Sequence of chain 1.A:
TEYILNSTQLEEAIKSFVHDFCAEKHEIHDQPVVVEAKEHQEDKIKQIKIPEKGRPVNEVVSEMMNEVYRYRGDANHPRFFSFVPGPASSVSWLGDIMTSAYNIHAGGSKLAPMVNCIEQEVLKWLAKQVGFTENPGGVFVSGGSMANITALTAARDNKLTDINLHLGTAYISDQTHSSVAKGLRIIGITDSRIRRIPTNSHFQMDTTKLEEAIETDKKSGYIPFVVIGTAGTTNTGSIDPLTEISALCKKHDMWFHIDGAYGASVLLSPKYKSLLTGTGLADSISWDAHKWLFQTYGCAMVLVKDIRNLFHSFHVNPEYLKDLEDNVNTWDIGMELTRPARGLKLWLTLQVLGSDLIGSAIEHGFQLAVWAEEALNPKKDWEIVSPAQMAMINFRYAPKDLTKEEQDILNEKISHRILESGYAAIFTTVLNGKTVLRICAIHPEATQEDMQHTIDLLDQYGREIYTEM

Sequence of chain 1.C:
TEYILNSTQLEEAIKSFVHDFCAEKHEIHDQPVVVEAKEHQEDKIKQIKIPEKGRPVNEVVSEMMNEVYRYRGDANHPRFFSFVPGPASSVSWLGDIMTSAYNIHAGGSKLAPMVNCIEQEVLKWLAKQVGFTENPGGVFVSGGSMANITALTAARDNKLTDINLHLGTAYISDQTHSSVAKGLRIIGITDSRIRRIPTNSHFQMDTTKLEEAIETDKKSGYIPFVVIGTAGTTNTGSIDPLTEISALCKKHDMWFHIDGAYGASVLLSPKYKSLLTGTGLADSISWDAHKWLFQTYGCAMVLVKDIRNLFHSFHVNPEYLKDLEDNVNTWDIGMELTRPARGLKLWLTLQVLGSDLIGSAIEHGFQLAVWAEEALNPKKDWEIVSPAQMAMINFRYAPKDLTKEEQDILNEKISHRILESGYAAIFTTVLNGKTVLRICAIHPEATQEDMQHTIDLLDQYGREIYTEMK

This protein binds this small molecule.
Small molecule (SMILES): N[C@](CF)(Cc1c[nH]c2ccccc12)C(=O)O

Binding-site contacts:
Ligand atom C17 contacts residue PHE309 of chain 1.A at 4.4 Å (hydrophobic).
Ligand atom N04 contacts residue PRO102 of chain 1.A at 2.7 Å (h-bond).
Ligand atom C11 contacts residue PRO102 of chain 1.A at 3.8 Å (hydrophobic).
Ligand atom N04 contacts residue PHE309 of chain 1.A at 4.0 Å.
Ligand atom C15 contacts residue PHE309 of chain 1.A at 3.4 Å (hydrophobic).
Ligand atom O02 contacts residue SER105 of chain 1.A at 3.2 Å (h-bond).
Ligand atom N04 contacts residue ALA103 of chain 1.A at 3.5 Å.
Ligand atom C06 contacts residue GLU463 of chain 1.A at 4.3 Å.
Ligand atom F01 contacts residue GLU463 of chain 1.A at 3.0 Å.
Ligand atom C11 contacts residue SER104 of chain 1.A at 3.9 Å.
Ligand atom N05 contacts residue SER104 of chain 1.A at 4.1 Å.
Ligand atom O03 contacts residue GLU463 of chain 1.A at 4.2 Å.
Ligand atom C13 contacts residue LYS40 of chain 1.A at 3.9 Å.
Ligand atom C17 contacts residue ALA379 of chain 1.A at 4.1 Å (hydrophobic).
Ligand atom C14 contacts residue ILE19 of chain 1.C at 3.6 Å (hydrophobic).
Ligand atom C12 contacts residue ALA103 of chain 1.A at 3.5 Å (hydrophobic).
Ligand atom C07 contacts residue GLU463 of chain 1.A at 3.8 Å.
Ligand atom C16 contacts residue PRO462 of chain 1.A at 4.2 Å (hydrophobic).
Ligand atom C14 contacts residue PRO462 of chain 1.A at 4.1 Å (hydrophobic).
Ligand atom C09 contacts residue PRO462 of chain 1.A at 3.9 Å (hydrophobic).
Ligand atom C11 contacts residue PRO462 of chain 1.A at 3.6 Å (hydrophobic).
Ligand atom C12 contacts residue SER104 of chain 1.A at 3.9 Å.
Ligand atom O02 contacts residue SER104 of chain 1.A at 4.0 Å.
Ligand atom C17 contacts residue LEU371 of chain 1.A at 4.0 Å (hydrophobic).
Ligand atom C10 contacts residue ILE19 of chain 1.C at 4.0 Å (hydrophobic).
Ligand atom N05 contacts residue SER105 of chain 1.A at 3.7 Å.
Ligand atom O02 contacts residue LYS40 of chain 1.A at 3.7 Å.
Ligand atom C13 contacts residue SER105 of chain 1.A at 4.3 Å.
Ligand atom C10 contacts residue GLU463 of chain 1.A at 3.5 Å.
Ligand atom N04 contacts residue PRO462 of chain 1.A at 4.1 Å.
Ligand atom C12 contacts residue PRO102 of chain 1.A at 3.5 Å (hydrophobic).
Ligand atom O03 contacts residue LYS40 of chain 1.A at 3.2 Å (salt-bridge).
Ligand atom N04 contacts residue SER104 of chain 1.A at 3.4 Å (h-bond).
Ligand atom O02 contacts residue ALA103 of chain 1.A at 4.0 Å.
Ligand atom C16 contacts residue ILE19 of chain 1.C at 3.3 Å (hydrophobic).
Ligand atom C16 contacts residue LEU371 of chain 1.A at 4.4 Å (hydrophobic).
Ligand atom C15 contacts residue PRO462 of chain 1.A at 3.6 Å (hydrophobic).
Ligand atom C15 contacts residue SER104 of chain 1.A at 4.1 Å.
Ligand atom C11 contacts residue PHE309 of chain 1.A at 4.1 Å (hydrophobic).
Ligand atom C17 contacts residue PRO462 of chain 1.A at 3.9 Å (hydrophobic).